Binding-site contacts:
Ligand atom N3 contacts residue ASN204 of chain 57.B at 3.0 Å (h-bond).
Ligand atom O2B contacts residue GLY144 of chain 57.B at 2.7 Å (h-bond).
Ligand atom O2B contacts residue GLY10 of chain 57.B at 3.2 Å.
Ligand atom O1B contacts residue MG1 of chain 57.F at 2.4 Å.
Ligand atom N3 contacts residue VAL169 of chain 57.B at 3.8 Å.
Ligand atom O3G contacts residue LYS352 of chain 58.A at 3.2 Å (salt-bridge).
Ligand atom PG contacts residue MG1 of chain 57.F at 3.5 Å.
Ligand atom O2B contacts residue THR143 of chain 57.B at 2.7 Å (h-bond).
Ligand atom C6 contacts residue TYR222 of chain 57.B at 3.7 Å (hydrophobic).
Ligand atom C2 contacts residue ASN226 of chain 57.B at 3.6 Å.
Ligand atom O6 contacts residue GLN15 of chain 57.B at 2.5 Å (h-bond).
Ligand atom O2G contacts residue GLY142 of chain 57.B at 3.0 Å (h-bond).
Ligand atom O1A contacts residue GLN11 of chain 57.B at 3.1 Å.
Ligand atom O3' contacts residue GLU181 of chain 57.B at 3.3 Å (salt-bridge).
Ligand atom O3G contacts residue MG1 of chain 57.F at 2.5 Å.
Ligand atom O1B contacts residue GLN11 of chain 57.B at 3.2 Å (h-bond).
Ligand atom O2G contacts residue ASN99 of chain 57.B at 2.9 Å (h-bond).
Ligand atom O1G contacts residue THR143 of chain 57.B at 3.4 Å.
Ligand atom C4' contacts residue SER138 of chain 57.B at 3.2 Å.
Ligand atom C2 contacts residue TYR222 of chain 57.B at 3.5 Å (hydrophobic).
Ligand atom O3B contacts residue GLY142 of chain 57.B at 3.5 Å (h-bond).
Ligand atom N1 contacts residue TYR222 of chain 57.B at 3.2 Å.
Ligand atom O1B contacts residue GLY10 of chain 57.B at 3.7 Å.
Ligand atom O3G contacts residue GLU254 of chain 58.A at 3.5 Å (salt-bridge).
Ligand atom PB contacts residue MG1 of chain 57.F at 3.7 Å.
Ligand atom C6 contacts residue ASN226 of chain 57.B at 3.3 Å.
Ligand atom C6 contacts residue GLN15 of chain 57.B at 3.6 Å.
Ligand atom N2 contacts residue ASN226 of chain 57.B at 2.9 Å (h-bond).
Ligand atom N1 contacts residue ASN226 of chain 57.B at 2.7 Å (h-bond).
Ligand atom O1G contacts residue GLU254 of chain 58.A at 3.8 Å.
Ligand atom PB contacts residue THR143 of chain 57.B at 3.3 Å.
Ligand atom O3B contacts residue THR143 of chain 57.B at 3.1 Å (h-bond).
Ligand atom O6 contacts residue TYR222 of chain 57.B at 3.8 Å.
Ligand atom O1G contacts residue ALA97 of chain 57.B at 3.0 Å (h-bond).
Ligand atom C2 contacts residue ASN204 of chain 57.B at 3.4 Å.
Ligand atom O2A contacts residue CYS12 of chain 57.B at 3.3 Å (h-bond).
Ligand atom O4' contacts residue SER138 of chain 57.B at 3.3 Å (h-bond).
Ligand atom O6 contacts residue ASN226 of chain 57.B at 3.1 Å (h-bond).
Ligand atom N2 contacts residue ASN204 of chain 57.B at 2.6 Å (h-bond).
Ligand atom O2A contacts residue GLN11 of chain 57.B at 3.5 Å (h-bond).

Sequence of chain 57.B:
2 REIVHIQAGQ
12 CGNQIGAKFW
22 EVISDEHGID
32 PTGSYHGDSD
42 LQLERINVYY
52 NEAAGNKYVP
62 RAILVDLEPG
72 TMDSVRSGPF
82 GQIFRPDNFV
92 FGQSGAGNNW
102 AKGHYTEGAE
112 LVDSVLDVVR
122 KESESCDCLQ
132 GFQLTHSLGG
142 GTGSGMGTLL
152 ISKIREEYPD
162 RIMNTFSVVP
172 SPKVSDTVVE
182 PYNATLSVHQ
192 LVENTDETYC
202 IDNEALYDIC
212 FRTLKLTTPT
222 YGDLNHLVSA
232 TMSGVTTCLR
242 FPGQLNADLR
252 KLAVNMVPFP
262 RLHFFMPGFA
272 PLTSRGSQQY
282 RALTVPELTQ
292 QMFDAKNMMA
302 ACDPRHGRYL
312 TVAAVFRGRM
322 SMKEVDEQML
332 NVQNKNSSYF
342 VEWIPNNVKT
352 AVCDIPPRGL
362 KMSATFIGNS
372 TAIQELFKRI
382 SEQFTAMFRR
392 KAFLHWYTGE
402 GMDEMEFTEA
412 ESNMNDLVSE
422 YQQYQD

A protein and the small-molecule ligand that binds it are described below.
Small molecule (SMILES): Nc1nc2c(ncn2[C@@H]2O[C@H](CO[P](=O)(O)C[P](=O)(O)OP(=O)(O)O)[C@@H](O)[C@H]2O)c(=O)[nH]1

Sequence of chain 58.A:
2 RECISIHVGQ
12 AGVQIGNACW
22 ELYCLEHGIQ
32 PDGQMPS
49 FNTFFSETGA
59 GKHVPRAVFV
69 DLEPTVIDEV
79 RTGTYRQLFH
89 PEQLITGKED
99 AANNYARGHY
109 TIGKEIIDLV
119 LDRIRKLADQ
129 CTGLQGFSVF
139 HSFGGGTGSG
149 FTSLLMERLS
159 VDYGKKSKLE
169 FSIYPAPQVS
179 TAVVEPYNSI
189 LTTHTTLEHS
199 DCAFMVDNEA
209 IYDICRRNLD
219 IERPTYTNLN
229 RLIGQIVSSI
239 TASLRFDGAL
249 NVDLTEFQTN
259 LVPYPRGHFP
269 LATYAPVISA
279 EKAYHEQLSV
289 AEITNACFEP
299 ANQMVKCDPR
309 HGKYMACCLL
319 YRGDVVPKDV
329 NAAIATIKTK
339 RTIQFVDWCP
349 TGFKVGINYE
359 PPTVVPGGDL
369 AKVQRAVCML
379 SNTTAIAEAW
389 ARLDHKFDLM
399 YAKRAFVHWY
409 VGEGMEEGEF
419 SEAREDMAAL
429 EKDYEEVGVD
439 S